Sequence of chain 1.KB:
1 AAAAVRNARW

Binding-site contacts:
Ligand atom CB contacts residue ARG9 of chain 1.KB at 2.8 Å.
Ligand atom O contacts residue TRP10 of chain 1.KB at 2.6 Å (h-bond).
Ligand atom CA contacts residue TRP10 of chain 1.KB at 3.9 Å (hydrophobic).
Ligand atom N contacts residue ARG9 of chain 1.KB at 3.5 Å (salt-bridge).
Ligand atom CA contacts residue ARG9 of chain 1.KB at 3.7 Å.
Ligand atom N contacts residue TRP10 of chain 1.KB at 3.5 Å (h-bond).
Ligand atom C contacts residue TRP10 of chain 1.KB at 3.1 Å (hydrophobic).

A protein and the small-molecule ligand that binds it are described below.
Small molecule (SMILES): C[C@H](N)C(=O)O